This protein binds this small molecule.
Small molecule (SMILES): CC(=O)N[C@@H]1[C@@H](O)[C@H](O)[C@@H](CO)O[C@H]1O

Sequence of chain 1.A:
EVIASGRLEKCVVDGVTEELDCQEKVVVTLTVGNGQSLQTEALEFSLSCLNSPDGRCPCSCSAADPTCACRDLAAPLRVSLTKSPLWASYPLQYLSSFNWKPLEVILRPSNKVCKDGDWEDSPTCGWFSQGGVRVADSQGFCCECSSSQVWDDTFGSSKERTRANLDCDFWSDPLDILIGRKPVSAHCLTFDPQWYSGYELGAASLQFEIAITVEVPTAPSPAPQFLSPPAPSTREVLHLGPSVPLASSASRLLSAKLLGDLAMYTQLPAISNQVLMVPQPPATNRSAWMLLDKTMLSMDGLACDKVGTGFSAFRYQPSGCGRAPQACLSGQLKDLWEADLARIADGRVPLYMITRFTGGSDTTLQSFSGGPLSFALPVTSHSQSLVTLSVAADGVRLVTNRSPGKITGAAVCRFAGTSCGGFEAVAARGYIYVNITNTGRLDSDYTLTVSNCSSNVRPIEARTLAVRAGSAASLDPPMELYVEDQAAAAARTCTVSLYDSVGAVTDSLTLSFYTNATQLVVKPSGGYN

Binding-site contacts:
Ligand atom C3 contacts residue ASN327 of chain 1.A at 3.8 Å.
Ligand atom C1 contacts residue ASN327 of chain 1.A at 1.4 Å.
Ligand atom N2 contacts residue ASN327 of chain 1.A at 3.0 Å (h-bond).
Ligand atom C1 contacts residue SER329 of chain 1.A at 3.4 Å.
Ligand atom O5 contacts residue ASN327 of chain 1.A at 2.3 Å (h-bond).
Ligand atom C7 contacts residue ASN327 of chain 1.A at 3.4 Å.
Ligand atom C2 contacts residue ASN327 of chain 1.A at 2.4 Å.
Ligand atom C5 contacts residue ASN327 of chain 1.A at 3.7 Å.
Ligand atom C5 contacts residue SER329 of chain 1.A at 4.3 Å.
Ligand atom O7 contacts residue ASN327 of chain 1.A at 3.4 Å (h-bond).
Ligand atom C8 contacts residue ASN327 of chain 1.A at 4.1 Å.
Ligand atom O5 contacts residue SER329 of chain 1.A at 3.8 Å.
Ligand atom O7 contacts residue SER329 of chain 1.A at 4.0 Å.
Ligand atom C4 contacts residue ASN327 of chain 1.A at 4.2 Å.